A small-molecule ligand and the protein it binds are described below.
Small molecule (SMILES): [H]/N=C(/N)c1cc2c(C[C@H](C)CN)ccc(OC)c2s1

Sequence of chain 2.A:
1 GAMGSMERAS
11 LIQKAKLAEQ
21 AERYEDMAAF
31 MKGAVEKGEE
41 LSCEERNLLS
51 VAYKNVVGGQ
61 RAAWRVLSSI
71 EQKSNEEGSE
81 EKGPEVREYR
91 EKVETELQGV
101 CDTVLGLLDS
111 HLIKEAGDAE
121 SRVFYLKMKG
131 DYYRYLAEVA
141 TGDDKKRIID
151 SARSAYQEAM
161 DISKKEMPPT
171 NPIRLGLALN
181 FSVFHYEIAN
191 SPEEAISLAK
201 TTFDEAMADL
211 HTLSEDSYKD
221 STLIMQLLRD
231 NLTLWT

Binding-site contacts:
Ligand atom C5 contacts residue GLU44 of chain 2.A at 4.1 Å.
Ligand atom S contacts residue ASN47 of chain 2.A at 3.7 Å.
Ligand atom C4 contacts residue GLU19 of chain 2.A at 3.6 Å.
Ligand atom C2 contacts residue ASN47 of chain 2.A at 4.1 Å.
Ligand atom N2 contacts residue GLU44 of chain 2.A at 4.4 Å.
Ligand atom O contacts residue ASN47 of chain 2.A at 3.3 Å.
Ligand atom C9 contacts residue GLU44 of chain 2.A at 3.2 Å.
Ligand atom C4 contacts residue LEU48 of chain 2.A at 4.0 Å (hydrophobic).
Ligand atom N1 contacts residue VAL51 of chain 2.A at 4.0 Å.
Ligand atom C contacts residue ASN47 of chain 2.A at 3.5 Å.
Ligand atom C11 contacts residue GLU44 of chain 2.A at 3.6 Å.
Ligand atom C1 contacts residue ASN47 of chain 2.A at 4.1 Å.
Ligand atom C10 contacts residue GLU44 of chain 2.A at 4.0 Å.
Ligand atom C7 contacts residue GLU44 of chain 2.A at 4.3 Å.
Ligand atom C8 contacts residue GLU44 of chain 2.A at 3.8 Å.
Ligand atom C6 contacts residue GLU44 of chain 2.A at 4.2 Å.
Ligand atom N contacts residue GLU19 of chain 2.A at 2.8 Å (salt-bridge).
Ligand atom N1 contacts residue GLU19 of chain 2.A at 2.9 Å (salt-bridge).
Ligand atom N contacts residue LEU48 of chain 2.A at 3.4 Å.